Sequence of chain 1.C:
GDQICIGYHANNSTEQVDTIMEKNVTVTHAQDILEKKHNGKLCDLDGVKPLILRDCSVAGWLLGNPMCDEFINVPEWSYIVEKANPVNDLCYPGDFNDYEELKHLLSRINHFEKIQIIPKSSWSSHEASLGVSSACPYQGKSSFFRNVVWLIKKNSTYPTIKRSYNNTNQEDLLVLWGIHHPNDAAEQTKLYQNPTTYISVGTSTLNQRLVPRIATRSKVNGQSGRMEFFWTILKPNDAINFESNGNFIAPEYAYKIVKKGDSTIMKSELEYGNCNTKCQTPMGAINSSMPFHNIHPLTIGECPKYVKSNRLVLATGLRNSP

The small molecule below binds the protein below.
Small molecule (SMILES): CC(=O)N[C@H]1[C@H](O[C@H]2[C@H](O)[C@@H](NC(C)=O)CO[C@@H]2CO)O[C@H](CO)[C@@H](O)[C@@H]1O

Binding-site contacts:
Ligand atom C3 contacts residue ASN27 of chain 1.C at 3.9 Å.
Ligand atom C5 contacts residue ASN27 of chain 1.C at 3.6 Å.
Ligand atom C1 contacts residue ASN27 of chain 1.C at 1.4 Å.
Ligand atom C4 contacts residue ASN27 of chain 1.C at 4.1 Å.
Ligand atom O6 contacts residue GLN19 of chain 1.C at 3.8 Å.
Ligand atom C2 contacts residue ASN27 of chain 1.C at 2.7 Å.
Ligand atom C6 contacts residue GLN19 of chain 1.C at 4.1 Å.
Ligand atom O6 contacts residue ASN27 of chain 1.C at 4.0 Å.
Ligand atom C6 contacts residue ASN27 of chain 1.C at 4.0 Å.
Ligand atom N2 contacts residue ASN27 of chain 1.C at 3.3 Å (h-bond).
Ligand atom O5 contacts residue ASN27 of chain 1.C at 2.4 Å (h-bond).
Ligand atom C6 contacts residue ARG314 of chain 1.C at 4.4 Å.